Sequence of chain 40.B:
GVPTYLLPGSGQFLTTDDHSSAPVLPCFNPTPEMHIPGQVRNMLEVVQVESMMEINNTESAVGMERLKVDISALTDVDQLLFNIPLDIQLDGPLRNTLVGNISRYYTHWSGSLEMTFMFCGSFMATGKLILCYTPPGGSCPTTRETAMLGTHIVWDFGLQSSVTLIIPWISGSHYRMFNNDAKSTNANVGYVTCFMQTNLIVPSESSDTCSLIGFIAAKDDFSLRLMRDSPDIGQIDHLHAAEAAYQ

Sequence of chain 40.A:
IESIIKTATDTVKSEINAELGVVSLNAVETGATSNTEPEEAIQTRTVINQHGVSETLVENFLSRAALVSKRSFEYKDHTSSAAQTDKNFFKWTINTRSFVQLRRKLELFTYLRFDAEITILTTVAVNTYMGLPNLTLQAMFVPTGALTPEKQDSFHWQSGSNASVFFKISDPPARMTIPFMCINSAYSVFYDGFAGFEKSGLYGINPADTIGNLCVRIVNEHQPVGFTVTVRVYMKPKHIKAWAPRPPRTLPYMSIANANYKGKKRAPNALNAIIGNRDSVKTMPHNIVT

Binding-site contacts:
Ligand atom O7 contacts residue PRO274 of chain 40.A at 3.5 Å.
Ligand atom O10 contacts residue LYS270 of chain 40.A at 3.0 Å (salt-bridge).
Ligand atom C4 contacts residue PRO231 of chain 40.B at 3.4 Å (hydrophobic).
Ligand atom C4 contacts residue ASN275 of chain 40.A at 3.7 Å.
Ligand atom O4 contacts residue ARG95 of chain 40.B at 3.3 Å (salt-bridge).
Ligand atom O3 contacts residue PRO274 of chain 40.A at 3.6 Å.
Ligand atom O7 contacts residue ASN180 of chain 40.B at 3.2 Å (h-bond).
Ligand atom O4 contacts residue ASN275 of chain 40.A at 2.8 Å (h-bond).
Ligand atom C3 contacts residue PRO274 of chain 40.A at 3.7 Å (hydrophobic).
Ligand atom O4 contacts residue ASP232 of chain 40.B at 2.9 Å (salt-bridge).
Ligand atom C4 contacts residue ASP91 of chain 40.B at 3.4 Å.
Ligand atom N5 contacts residue PRO231 of chain 40.B at 2.6 Å (h-bond).
Ligand atom C4 contacts residue ASP232 of chain 40.B at 3.5 Å.
Ligand atom C10 contacts residue ASP232 of chain 40.B at 3.6 Å.
Ligand atom C11 contacts residue ILE233 of chain 40.B at 3.5 Å (hydrophobic).
Ligand atom O7 contacts residue LYS270 of chain 40.A at 3.4 Å (salt-bridge).
Ligand atom C11 contacts residue GLY234 of chain 40.B at 3.7 Å.
Ligand atom C3 contacts residue ARG95 of chain 40.B at 3.8 Å.
Ligand atom C5 contacts residue PRO231 of chain 40.B at 3.4 Å (hydrophobic).
Ligand atom C10 contacts residue LYS270 of chain 40.A at 3.6 Å.
Ligand atom C10 contacts residue PRO231 of chain 40.B at 3.5 Å (hydrophobic).
Ligand atom O4 contacts residue ASP91 of chain 40.B at 2.4 Å (salt-bridge).
Ligand atom O1B contacts residue ASP91 of chain 40.B at 3.8 Å.
Ligand atom O1B contacts residue ARG104 of chain 40.B at 2.4 Å (salt-bridge).
Ligand atom C7 contacts residue ASN180 of chain 40.B at 3.5 Å.
Ligand atom C11 contacts residue ASP232 of chain 40.B at 3.4 Å.
Ligand atom O6 contacts residue PRO274 of chain 40.A at 3.8 Å.
Ligand atom O10 contacts residue ASN275 of chain 40.A at 2.7 Å (h-bond).
Ligand atom C11 contacts residue PRO231 of chain 40.B at 3.5 Å (hydrophobic).
Ligand atom C4 contacts residue PRO274 of chain 40.A at 3.8 Å (hydrophobic).
Ligand atom N5 contacts residue ASN275 of chain 40.A at 3.5 Å (h-bond).
Ligand atom O6 contacts residue ASP91 of chain 40.B at 3.2 Å.
Ligand atom C8 contacts residue ASN180 of chain 40.B at 3.0 Å.
Ligand atom C3 contacts residue ARG104 of chain 40.B at 3.8 Å.
Ligand atom C5 contacts residue ASN275 of chain 40.A at 3.5 Å.
Ligand atom C1 contacts residue ARG104 of chain 40.B at 3.4 Å.
Ligand atom O4 contacts residue PRO231 of chain 40.B at 3.8 Å.
Ligand atom C10 contacts residue ASN275 of chain 40.A at 3.2 Å.
Ligand atom O3 contacts residue GLY282 of chain 40.A at 3.3 Å.
Ligand atom C4 contacts residue ARG104 of chain 40.B at 3.7 Å.

A protein and the small-molecule ligand that binds it are described below.
Small molecule (SMILES): CC(=O)N[C@@H]1[C@@H](O)[C@H](O[C@@H]2O[C@H](CO[C@]3(C(=O)O)C[C@H](O)[C@@H](NC(C)=O)[C@H]([C@H](O)[C@H](O)CO)O3)[C@H](O)[C@H](O)[C@H]2O)[C@@H](CO)O[C@H]1O